Sequence of chain 1.C:
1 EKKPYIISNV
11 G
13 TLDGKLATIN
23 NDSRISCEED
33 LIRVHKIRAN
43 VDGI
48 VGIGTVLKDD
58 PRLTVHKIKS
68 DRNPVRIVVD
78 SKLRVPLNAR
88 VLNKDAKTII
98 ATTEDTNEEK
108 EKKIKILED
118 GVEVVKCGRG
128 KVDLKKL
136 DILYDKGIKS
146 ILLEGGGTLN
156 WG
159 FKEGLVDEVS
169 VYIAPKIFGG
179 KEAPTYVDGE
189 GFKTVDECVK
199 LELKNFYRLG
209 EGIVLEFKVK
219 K

Sequence of chain 2.F:
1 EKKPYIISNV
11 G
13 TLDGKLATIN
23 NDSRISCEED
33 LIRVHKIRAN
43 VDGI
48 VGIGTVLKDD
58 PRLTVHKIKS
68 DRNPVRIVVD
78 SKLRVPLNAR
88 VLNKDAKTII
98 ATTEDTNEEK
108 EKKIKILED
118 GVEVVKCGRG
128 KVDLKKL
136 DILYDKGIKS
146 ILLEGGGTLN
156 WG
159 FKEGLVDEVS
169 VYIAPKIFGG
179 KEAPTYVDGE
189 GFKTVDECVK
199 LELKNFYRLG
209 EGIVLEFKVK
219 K

This protein binds this small molecule.
Small molecule (SMILES): OC[C@H]1O[C@H](O[C@H]2[C@H](O)[C@@H](O)[C@H](OCCC3CCCCC3)O[C@@H]2CO)[C@H](O)[C@@H](O)[C@@H]1O

Binding-site contacts:
Ligand atom C22 contacts residue ARG35 of chain 1.C at 4.0 Å.
Ligand atom O1 contacts residue ASN203 of chain 1.C at 4.4 Å.
Ligand atom C50 contacts residue ASN203 of chain 1.C at 4.2 Å.
Ligand atom C32 contacts residue LYS38 of chain 1.C at 3.8 Å.
Ligand atom C12 contacts residue LEU207 of chain 1.C at 4.0 Å (hydrophobic).
Ligand atom C11 contacts residue TYR205 of chain 1.C at 3.5 Å (hydrophobic).
Ligand atom C52 contacts residue TYR205 of chain 1.C at 4.3 Å (hydrophobic).
Ligand atom C3 contacts residue PHE204 of chain 1.C at 3.4 Å (hydrophobic).
Ligand atom O30 contacts residue TYR205 of chain 1.C at 4.2 Å.
Ligand atom C3 contacts residue MA51 of chain 2.S at 4.2 Å.
Ligand atom O3 contacts residue MA51 of chain 2.S at 3.0 Å.
Ligand atom O1 contacts residue TYR205 of chain 1.C at 3.2 Å.
Ligand atom C30 contacts residue TYR205 of chain 1.C at 4.3 Å (hydrophobic).
Ligand atom O4 contacts residue PHE204 of chain 2.F at 4.4 Å.
Ligand atom O1 contacts residue PHE204 of chain 1.C at 3.7 Å.
Ligand atom C4 contacts residue MA51 of chain 2.S at 4.3 Å.
Ligand atom C50 contacts residue TYR205 of chain 1.C at 3.8 Å (hydrophobic).
Ligand atom C20 contacts residue TYR205 of chain 1.C at 4.5 Å (hydrophobic).
Ligand atom C3 contacts residue TYR205 of chain 1.C at 4.3 Å (hydrophobic).
Ligand atom C40 contacts residue TYR205 of chain 1.C at 3.3 Å (hydrophobic).
Ligand atom O50 contacts residue TYR205 of chain 1.C at 3.7 Å.
Ligand atom C62 contacts residue TYR205 of chain 1.C at 3.6 Å (hydrophobic).
Ligand atom O2 contacts residue PHE204 of chain 1.C at 3.3 Å (h-bond).
Ligand atom C60 contacts residue TYR205 of chain 1.C at 3.5 Å (hydrophobic).
Ligand atom C22 contacts residue LYS38 of chain 1.C at 4.3 Å.
Ligand atom O2 contacts residue ASN203 of chain 1.C at 3.3 Å (h-bond).
Ligand atom O60 contacts residue ASN203 of chain 1.C at 2.5 Å (h-bond).
Ligand atom C2 contacts residue PHE204 of chain 1.C at 3.9 Å (hydrophobic).
Ligand atom C60 contacts residue ASN203 of chain 1.C at 2.8 Å.
Ligand atom O3 contacts residue PHE204 of chain 1.C at 3.5 Å (h-bond).
Ligand atom O60 contacts residue TYR205 of chain 1.C at 4.2 Å.
Ligand atom O4 contacts residue MA51 of chain 2.S at 3.7 Å.
Ligand atom C61 contacts residue TYR205 of chain 1.C at 3.7 Å (hydrophobic).
Ligand atom O50 contacts residue ASN203 of chain 1.C at 4.5 Å.